Sequence of chain 1.G:
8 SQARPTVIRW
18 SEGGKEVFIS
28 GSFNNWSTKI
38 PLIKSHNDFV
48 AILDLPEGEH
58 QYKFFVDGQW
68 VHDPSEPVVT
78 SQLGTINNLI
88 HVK

Binding-site contacts:
Ligand atom O2 contacts residue SER78 of chain 1.G at 3.7 Å.
Ligand atom O3 contacts residue SER78 of chain 1.G at 3.4 Å.
Ligand atom O3 contacts residue GLN79 of chain 1.G at 3.4 Å (h-bond).
Ligand atom O5 contacts residue TRP33 of chain 1.G at 3.0 Å (h-bond).
Ligand atom C6 contacts residue SER27 of chain 1.G at 3.7 Å.
Ligand atom O3 contacts residue TRP67 of chain 1.G at 3.9 Å.
Ligand atom O6 contacts residue THR35 of chain 1.G at 3.7 Å.
Ligand atom O5 contacts residue TRP67 of chain 1.G at 3.4 Å.
Ligand atom O2 contacts residue TRP33 of chain 1.G at 3.8 Å.
Ligand atom O2 contacts residue LYS60 of chain 1.G at 3.8 Å.
Ligand atom O2 contacts residue GLN79 of chain 1.G at 3.2 Å.
Ligand atom C4 contacts residue TRP67 of chain 1.G at 3.9 Å (hydrophobic).
Ligand atom C6 contacts residue TRP67 of chain 1.G at 3.6 Å (hydrophobic).
Ligand atom C2 contacts residue ASN84 of chain 1.G at 3.3 Å.
Ligand atom C2 contacts residue TRP67 of chain 1.G at 3.9 Å (hydrophobic).
Ligand atom O2 contacts residue ASN84 of chain 1.G at 2.6 Å (h-bond).
Ligand atom C2 contacts residue TRP33 of chain 1.G at 3.7 Å (hydrophobic).
Ligand atom C5 contacts residue TRP33 of chain 1.G at 3.8 Å (hydrophobic).
Ligand atom O4 contacts residue LEU80 of chain 1.G at 3.7 Å.
Ligand atom O4 contacts residue THR82 of chain 1.G at 4.1 Å.
Ligand atom O3 contacts residue ASN84 of chain 1.G at 2.7 Å (h-bond).
Ligand atom O3 contacts residue LEU80 of chain 1.G at 4.1 Å.
Ligand atom C1 contacts residue TRP33 of chain 1.G at 3.6 Å (hydrophobic).
Ligand atom C6 contacts residue TRP33 of chain 1.G at 3.4 Å (hydrophobic).
Ligand atom C3 contacts residue ASN84 of chain 1.G at 3.8 Å.
Ligand atom O6 contacts residue SER27 of chain 1.G at 4.0 Å.
Ligand atom O4 contacts residue LYS36 of chain 1.G at 3.5 Å.
Ligand atom C3 contacts residue LEU80 of chain 1.G at 4.0 Å (hydrophobic).
Ligand atom C5 contacts residue TRP67 of chain 1.G at 3.8 Å (hydrophobic).
Ligand atom O6 contacts residue TRP33 of chain 1.G at 2.7 Å (h-bond).
Ligand atom O3 contacts residue LYS60 of chain 1.G at 2.8 Å (salt-bridge).
Ligand atom O4 contacts residue TRP67 of chain 1.G at 3.4 Å.
Ligand atom C3 contacts residue THR82 of chain 1.G at 3.4 Å.
Ligand atom C2 contacts residue THR82 of chain 1.G at 3.6 Å.
Ligand atom O6 contacts residue SER34 of chain 1.G at 4.0 Å.
Ligand atom O2 contacts residue ILE83 of chain 1.G at 4.1 Å.
Ligand atom O2 contacts residue THR82 of chain 1.G at 2.8 Å (h-bond).
Ligand atom O3 contacts residue THR82 of chain 1.G at 3.4 Å (h-bond).
Ligand atom O3 contacts residue TRP33 of chain 1.G at 3.8 Å.
Ligand atom C4 contacts residue TRP33 of chain 1.G at 3.9 Å (hydrophobic).

A protein and the small-molecule ligand that binds it are described below.
Small molecule (SMILES): OC[C@H]1O[C@H](OC[C@H]2O[C@@H]3O[C@H]4[C@H](O)[C@@H](O)[C@@H](O[C@H]5[C@H](O)[C@@H](O)[C@@H](O[C@H]6[C@H](O)[C@@H](O)[C@@H](O[C@H]7[C@H](O)[C@@H](O)[C@@H](O[C@H]8[C@H](O)[C@@H](O)[C@@H](O[C@H]9[C@H](O)[C@@H](O)[C@@H](O[C@H]2[C@H](O)[C@H]3O)O[C@@H]9CO)O[C@@H]8CO)O[C@@H]7CO)O[C@@H]6CO)O[C@@H]5CO)O[C@@H]4CO)[C@H](O)[C@@H](O)[C@@H]1O